Binding-site contacts:
Ligand atom O6 contacts residue SER146 of chain 1.A at 3.5 Å.
Ligand atom N7 contacts residue ASN117 of chain 1.A at 3.2 Å (h-bond).
Ligand atom O2B contacts residue SER18 of chain 1.A at 3.0 Å (h-bond).
Ligand atom O3A contacts residue GLY16 of chain 1.A at 3.1 Å (h-bond).
Ligand atom O6 contacts residue ASP120 of chain 1.A at 3.5 Å (salt-bridge).
Ligand atom O1B contacts residue GLY16 of chain 1.A at 3.1 Å (h-bond).
Ligand atom O1B contacts residue LYS17 of chain 1.A at 2.8 Å (salt-bridge).
Ligand atom C3B contacts residue MG1 of chain 1.D at 3.5 Å.
Ligand atom O2G contacts residue GLY61 of chain 1.A at 3.0 Å (h-bond).
Ligand atom O3' contacts residue ASP31 of chain 1.A at 2.9 Å (salt-bridge).
Ligand atom O1G contacts residue THR36 of chain 1.A at 2.9 Å (h-bond).
Ligand atom O1G contacts residue MG1 of chain 1.D at 2.0 Å.
Ligand atom C3B contacts residue ASP13 of chain 1.A at 3.6 Å.
Ligand atom PG contacts residue MG1 of chain 1.D at 3.2 Å.
Ligand atom O2' contacts residue VAL30 of chain 1.A at 2.7 Å (h-bond).
Ligand atom O3G contacts residue PRO35 of chain 1.A at 3.3 Å.
Ligand atom O1A contacts residue GLY16 of chain 1.A at 3.4 Å.
Ligand atom O2G contacts residue ASP13 of chain 1.A at 3.4 Å.
Ligand atom O6 contacts residue ASN117 of chain 1.A at 3.3 Å (h-bond).
Ligand atom O1B contacts residue VAL15 of chain 1.A at 3.3 Å (h-bond).
Ligand atom O2B contacts residue MG1 of chain 1.D at 2.1 Å.
Ligand atom PG contacts residue ASP13 of chain 1.A at 3.4 Å.
Ligand atom O2' contacts residue ASP31 of chain 1.A at 3.1 Å (salt-bridge).
Ligand atom O6 contacts residue ALA147 of chain 1.A at 2.8 Å (h-bond).
Ligand atom O4' contacts residue LYS118 of chain 1.A at 3.2 Å (salt-bridge).
Ligand atom O2' contacts residue PHE29 of chain 1.A at 3.3 Å.
Ligand atom O6 contacts residue LYS118 of chain 1.A at 3.3 Å.
Ligand atom PB contacts residue MG1 of chain 1.D at 3.3 Å.
Ligand atom N1 contacts residue ASP120 of chain 1.A at 2.8 Å (salt-bridge).
Ligand atom O1B contacts residue GLY14 of chain 1.A at 3.5 Å (h-bond).
Ligand atom O1A contacts residue SER18 of chain 1.A at 3.4 Å (h-bond).
Ligand atom O1A contacts residue ALA19 of chain 1.A at 2.7 Å (h-bond).
Ligand atom N2 contacts residue ASP120 of chain 1.A at 2.8 Å (salt-bridge).
Ligand atom N2 contacts residue LEU121 of chain 1.A at 3.4 Å.
Ligand atom C2' contacts residue VAL30 of chain 1.A at 3.5 Å (hydrophobic).
Ligand atom C3B contacts residue GLY14 of chain 1.A at 3.4 Å.
Ligand atom O3G contacts residue ASP13 of chain 1.A at 2.6 Å (salt-bridge).
Ligand atom C8 contacts residue ALA19 of chain 1.A at 3.5 Å (hydrophobic).
Ligand atom O2B contacts residue LYS17 of chain 1.A at 3.5 Å (salt-bridge).
Ligand atom O2G contacts residue LYS17 of chain 1.A at 2.7 Å (salt-bridge).

The small molecule below binds the protein below.
Small molecule (SMILES): Nc1nc2c(ncn2[C@@H]2O[C@H](CO[P](=O)(O)O[P](=O)(O)CP(=O)(O)O)[C@@H](O)[C@H]2O)c(=O)[nH]1

Sequence of chain 1.A:
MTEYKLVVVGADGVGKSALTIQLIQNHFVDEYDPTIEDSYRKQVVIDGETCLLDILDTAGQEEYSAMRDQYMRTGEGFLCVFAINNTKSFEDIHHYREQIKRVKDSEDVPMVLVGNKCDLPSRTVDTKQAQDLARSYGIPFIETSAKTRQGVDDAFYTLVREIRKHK